This small molecule binds to this protein.
Small molecule (SMILES): O=P(O)(O)OC[C@H]1O[C@](O)(COP(=O)(O)O)[C@@H](O)[C@@H]1O

Sequence of chain 1.A:
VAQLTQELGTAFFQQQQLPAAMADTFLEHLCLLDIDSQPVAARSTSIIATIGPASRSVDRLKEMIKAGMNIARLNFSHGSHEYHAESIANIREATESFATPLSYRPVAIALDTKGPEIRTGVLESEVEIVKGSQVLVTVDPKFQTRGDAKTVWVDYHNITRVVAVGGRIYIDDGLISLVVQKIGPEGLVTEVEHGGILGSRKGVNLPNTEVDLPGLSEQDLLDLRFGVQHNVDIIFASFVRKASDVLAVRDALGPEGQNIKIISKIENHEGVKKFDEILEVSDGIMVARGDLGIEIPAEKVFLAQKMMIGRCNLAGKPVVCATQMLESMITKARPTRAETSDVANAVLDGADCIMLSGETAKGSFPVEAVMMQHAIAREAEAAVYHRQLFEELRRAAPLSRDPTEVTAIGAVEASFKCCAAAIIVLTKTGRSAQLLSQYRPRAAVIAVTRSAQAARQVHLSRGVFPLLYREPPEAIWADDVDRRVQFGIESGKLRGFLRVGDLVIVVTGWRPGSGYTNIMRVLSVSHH

Binding-site contacts:
Ligand atom O3 contacts residue ARG529 of chain 1.A at 2.7 Å (salt-bridge).
Ligand atom O2P contacts residue LYS446 of chain 1.A at 3.3 Å (salt-bridge).
Ligand atom P1 contacts residue ARG502 of chain 1.A at 3.1 Å.
Ligand atom O3 contacts residue GLY527 of chain 1.A at 3.3 Å.
Ligand atom C6 contacts residue THR535 of chain 1.A at 3.4 Å.
Ligand atom O5P contacts residue LYS446 of chain 1.A at 3.4 Å (salt-bridge).
Ligand atom O4 contacts residue GLY531 of chain 1.A at 2.6 Å (h-bond).
Ligand atom O6P contacts residue THR445 of chain 1.A at 2.5 Å (h-bond).
Ligand atom P1 contacts residue LYS446 of chain 1.A at 3.5 Å.
Ligand atom O6 contacts residue THR445 of chain 1.A at 3.6 Å.
Ligand atom O5P contacts residue SER532 of chain 1.A at 2.7 Å (h-bond).
Ligand atom O5 contacts residue LEU444 of chain 1.A at 3.8 Å.
Ligand atom O6P contacts residue SER450 of chain 1.A at 2.8 Å (h-bond).
Ligand atom O1P contacts residue ARG502 of chain 1.A at 3.0 Å (salt-bridge).
Ligand atom O3P contacts residue GLY531 of chain 1.A at 2.9 Å (h-bond).
Ligand atom C3 contacts residue GLY531 of chain 1.A at 3.3 Å.
Ligand atom O5P contacts residue THR447 of chain 1.A at 2.7 Å (h-bond).
Ligand atom O6P contacts residue ARG449 of chain 1.A at 3.8 Å.
Ligand atom P2 contacts residue SER450 of chain 1.A at 3.7 Å.
Ligand atom C6 contacts residue LEU444 of chain 1.A at 3.7 Å (hydrophobic).
Ligand atom O1 contacts residue ARG502 of chain 1.A at 3.5 Å (salt-bridge).
Ligand atom O1P contacts residue TRP495 of chain 1.A at 2.9 Å (h-bond).
Ligand atom O4 contacts residue TYR534 of chain 1.A at 2.8 Å (h-bond).
Ligand atom O3P contacts residue PRO530 of chain 1.A at 3.4 Å.
Ligand atom O4 contacts residue GLY533 of chain 1.A at 3.5 Å (h-bond).
Ligand atom P2 contacts residue THR445 of chain 1.A at 3.5 Å.
Ligand atom O2 contacts residue LEU444 of chain 1.A at 3.6 Å.
Ligand atom C3 contacts residue ARG529 of chain 1.A at 3.2 Å.
Ligand atom C5 contacts residue GLY531 of chain 1.A at 3.3 Å.
Ligand atom C4 contacts residue GLY531 of chain 1.A at 3.2 Å.
Ligand atom O3P contacts residue LYS446 of chain 1.A at 2.7 Å (salt-bridge).
Ligand atom O4P contacts residue GLY533 of chain 1.A at 3.0 Å (h-bond).
Ligand atom O5P contacts residue THR445 of chain 1.A at 3.6 Å.
Ligand atom O2 contacts residue GLY527 of chain 1.A at 3.7 Å.
Ligand atom P2 contacts residue SER532 of chain 1.A at 3.7 Å.
Ligand atom O6 contacts residue LYS446 of chain 1.A at 3.2 Å (salt-bridge).
Ligand atom O4 contacts residue THR535 of chain 1.A at 3.4 Å (h-bond).
Ligand atom O2P contacts residue ARG502 of chain 1.A at 2.5 Å (salt-bridge).
Ligand atom C1 contacts residue ARG502 of chain 1.A at 3.3 Å.
Ligand atom O4P contacts residue SER532 of chain 1.A at 3.3 Å.